A protein and the small-molecule ligand that binds it are described below.
Small molecule (SMILES): C[C@]12C=CC(=O)C=C1CC[C@@H]1[C@@H]2C(=O)C[C@@]2(C)[C@H]1CC[C@]2(O)C(O)=CO

Binding-site contacts:
Ligand atom C18 contacts residue TRP23 of chain 4.A at 3.8 Å (hydrophobic).
Ligand atom C14 contacts residue ARG155 of chain 4.A at 3.5 Å.
Ligand atom C12 contacts residue TRP87 of chain 4.A at 3.6 Å (hydrophobic).
Ligand atom C9 contacts residue TRP87 of chain 4.A at 3.9 Å (hydrophobic).
Ligand atom O4 contacts residue LYS84 of chain 4.A at 3.5 Å.
Ligand atom C15 contacts residue ARG155 of chain 4.A at 3.2 Å.
Ligand atom C2 contacts residue TRP87 of chain 4.A at 3.8 Å (hydrophobic).
Ligand atom C20 contacts residue NDP1 of chain 4.B at 3.0 Å.
Ligand atom C3 contacts residue TRP87 of chain 4.A at 3.7 Å (hydrophobic).
Ligand atom C5 contacts residue TRP87 of chain 4.A at 4.3 Å (hydrophobic).
Ligand atom O5 contacts residue TYR56 of chain 4.A at 2.6 Å (h-bond).
Ligand atom C14 contacts residue TRP87 of chain 4.A at 4.2 Å (hydrophobic).
Ligand atom C11 contacts residue VAL55 of chain 4.A at 4.0 Å (hydrophobic).
Ligand atom O1 contacts residue ARG95 of chain 4.A at 3.9 Å.
Ligand atom C1 contacts residue VAL55 of chain 4.A at 4.1 Å (hydrophobic).
Ligand atom C4 contacts residue TRP87 of chain 4.A at 4.2 Å (hydrophobic).
Ligand atom C17 contacts residue ASN124 of chain 4.A at 4.2 Å.
Ligand atom C16 contacts residue NDP1 of chain 4.B at 3.4 Å.
Ligand atom C16 contacts residue ARG155 of chain 4.A at 3.8 Å.
Ligand atom O4 contacts residue ASN124 of chain 4.A at 3.3 Å (h-bond).
Ligand atom C1 contacts residue TRP87 of chain 4.A at 3.9 Å (hydrophobic).
Ligand atom C21 contacts residue TYR56 of chain 4.A at 3.5 Å (hydrophobic).
Ligand atom O3 contacts residue NDP1 of chain 4.B at 2.7 Å (h-bond).
Ligand atom O3 contacts residue ARG155 of chain 4.A at 3.3 Å (salt-bridge).
Ligand atom C20 contacts residue ASN124 of chain 4.A at 4.0 Å.
Ligand atom O5 contacts residue TRP23 of chain 4.A at 3.1 Å.
Ligand atom O5 contacts residue NDP1 of chain 4.B at 3.0 Å.
Ligand atom C17 contacts residue ARG155 of chain 4.A at 4.1 Å.
Ligand atom C21 contacts residue NDP1 of chain 4.B at 2.3 Å.
Ligand atom O3 contacts residue TRP87 of chain 4.A at 4.1 Å.
Ligand atom C17 contacts residue NDP1 of chain 4.B at 3.2 Å.
Ligand atom O4 contacts residue NDP1 of chain 4.B at 3.1 Å (h-bond).
Ligand atom C21 contacts residue TRP23 of chain 4.A at 3.9 Å (hydrophobic).
Ligand atom O2 contacts residue VAL55 of chain 4.A at 3.6 Å.
Ligand atom C20 contacts residue TYR56 of chain 4.A at 3.7 Å (hydrophobic).
Ligand atom O3 contacts residue ASN124 of chain 4.A at 3.2 Å (h-bond).
Ligand atom O1 contacts residue TRP87 of chain 4.A at 3.7 Å.
Ligand atom O4 contacts residue TYR56 of chain 4.A at 3.0 Å (h-bond).
Ligand atom C11 contacts residue TRP87 of chain 4.A at 3.9 Å (hydrophobic).
Ligand atom C12 contacts residue VAL55 of chain 4.A at 4.0 Å (hydrophobic).

Sequence of chain 4.A:
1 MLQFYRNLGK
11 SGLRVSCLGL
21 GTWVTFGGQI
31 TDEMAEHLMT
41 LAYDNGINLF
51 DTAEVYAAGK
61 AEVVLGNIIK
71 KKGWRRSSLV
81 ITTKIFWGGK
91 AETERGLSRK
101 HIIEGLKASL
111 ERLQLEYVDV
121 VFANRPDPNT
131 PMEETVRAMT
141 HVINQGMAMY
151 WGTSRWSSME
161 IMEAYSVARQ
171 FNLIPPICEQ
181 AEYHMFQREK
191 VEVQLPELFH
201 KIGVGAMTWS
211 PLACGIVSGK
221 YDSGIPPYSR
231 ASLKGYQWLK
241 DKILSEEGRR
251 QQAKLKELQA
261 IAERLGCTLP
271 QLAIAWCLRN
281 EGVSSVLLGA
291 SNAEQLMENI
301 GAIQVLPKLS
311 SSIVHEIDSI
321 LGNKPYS